This protein binds this small molecule.
Small molecule (SMILES): N[C@@H](CCC(=O)O)C(=O)O

Binding-site contacts:
Ligand atom CG contacts residue GLY229 of chain 1.F at 3.6 Å.
Ligand atom OE2 contacts residue ASN231 of chain 1.F at 2.7 Å.
Ligand atom C contacts residue GLY229 of chain 1.F at 4.1 Å.
Ligand atom OE2 contacts residue PHE230 of chain 1.F at 3.9 Å.
Ligand atom OXT contacts residue ARG129 of chain 1.F at 2.6 Å (salt-bridge).
Ligand atom OXT contacts residue GLY229 of chain 1.F at 4.1 Å.
Ligand atom C contacts residue GLY228 of chain 1.F at 4.3 Å.
Ligand atom C contacts residue ARG129 of chain 1.F at 3.5 Å.
Ligand atom OE2 contacts residue GLY229 of chain 1.F at 3.8 Å.
Ligand atom CG contacts residue PHE230 of chain 1.F at 4.0 Å (hydrophobic).
Ligand atom CD contacts residue ASN231 of chain 1.F at 3.1 Å.
Ligand atom OE2 contacts residue THR232 of chain 1.F at 4.0 Å.
Ligand atom N contacts residue GLY229 of chain 1.F at 4.0 Å.
Ligand atom CD contacts residue GLY229 of chain 1.F at 4.1 Å.
Ligand atom OE1 contacts residue ASN231 of chain 1.F at 2.6 Å (h-bond).
Ligand atom CD contacts residue PHE230 of chain 1.F at 3.9 Å (hydrophobic).
Ligand atom O contacts residue GLY228 of chain 1.F at 4.5 Å.
Ligand atom O contacts residue ARG129 of chain 1.F at 3.1 Å (salt-bridge).
Ligand atom OE1 contacts residue PHE230 of chain 1.F at 4.3 Å.
Ligand atom O contacts residue GLY229 of chain 1.F at 4.5 Å.
Ligand atom OXT contacts residue GLY228 of chain 1.F at 3.8 Å.
Ligand atom CG contacts residue ASN231 of chain 1.F at 4.4 Å.

Sequence of chain 1.F:
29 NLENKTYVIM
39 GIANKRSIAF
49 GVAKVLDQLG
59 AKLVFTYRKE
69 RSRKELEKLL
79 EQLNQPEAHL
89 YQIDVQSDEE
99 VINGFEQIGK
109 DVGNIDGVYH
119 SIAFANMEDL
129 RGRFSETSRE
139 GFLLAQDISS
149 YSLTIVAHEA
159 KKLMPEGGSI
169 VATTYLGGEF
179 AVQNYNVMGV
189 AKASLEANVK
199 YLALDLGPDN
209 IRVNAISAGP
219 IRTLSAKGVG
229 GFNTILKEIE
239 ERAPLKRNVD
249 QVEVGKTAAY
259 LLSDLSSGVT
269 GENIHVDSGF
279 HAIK